Sequence of chain 1.C:
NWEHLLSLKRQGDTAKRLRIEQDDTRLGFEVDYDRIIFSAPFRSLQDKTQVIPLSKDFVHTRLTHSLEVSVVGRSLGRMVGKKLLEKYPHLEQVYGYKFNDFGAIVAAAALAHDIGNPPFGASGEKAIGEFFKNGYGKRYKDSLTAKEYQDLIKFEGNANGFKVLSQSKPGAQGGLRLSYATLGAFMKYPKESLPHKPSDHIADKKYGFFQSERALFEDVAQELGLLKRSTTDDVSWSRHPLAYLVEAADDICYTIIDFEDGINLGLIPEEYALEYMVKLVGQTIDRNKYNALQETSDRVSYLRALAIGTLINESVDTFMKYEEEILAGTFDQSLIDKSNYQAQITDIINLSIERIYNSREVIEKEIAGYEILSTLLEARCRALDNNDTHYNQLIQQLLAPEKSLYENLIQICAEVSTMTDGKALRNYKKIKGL

Binding-site contacts:
Ligand atom PG contacts residue LYS231 of chain 1.C at 4.1 Å.
Ligand atom O3G contacts residue TYR214 of chain 1.C at 3.6 Å.
Ligand atom C2' contacts residue VAL75 of chain 1.C at 3.8 Å (hydrophobic).
Ligand atom C2' contacts residue TYR382 of chain 1.C at 3.1 Å (hydrophobic).
Ligand atom O2G contacts residue LYS231 of chain 1.C at 3.3 Å (salt-bridge).
Ligand atom C4' contacts residue GLN74 of chain 1.C at 3.5 Å.
Ligand atom N1 contacts residue TYR382 of chain 1.C at 4.1 Å.
Ligand atom C2 contacts residue GLU391 of chain 1.C at 3.8 Å.
Ligand atom N7 contacts residue TYR382 of chain 1.C at 4.1 Å.
Ligand atom C2 contacts residue VAL75 of chain 1.C at 4.1 Å (hydrophobic).
Ligand atom O3' contacts residue GLN74 of chain 1.C at 3.1 Å (h-bond).
Ligand atom C6 contacts residue TYR382 of chain 1.C at 4.1 Å (hydrophobic).
Ligand atom N2 contacts residue VAL75 of chain 1.C at 3.1 Å (h-bond).
Ligand atom O2G contacts residue TYR214 of chain 1.C at 3.6 Å.
Ligand atom O5' contacts residue ARG87 of chain 1.C at 4.1 Å.
Ligand atom O1G contacts residue GLU181 of chain 1.C at 3.9 Å.
Ligand atom N2 contacts residue VAL387 of chain 1.C at 3.7 Å.
Ligand atom C2' contacts residue ASP283 of chain 1.C at 4.0 Å.
Ligand atom C3' contacts residue TYR279 of chain 1.C at 3.8 Å (hydrophobic).
Ligand atom O2B contacts residue ASP275 of chain 1.C at 3.7 Å.
Ligand atom N9 contacts residue TYR382 of chain 1.C at 4.1 Å.
Ligand atom O1A contacts residue ARG87 of chain 1.C at 4.1 Å.
Ligand atom O3' contacts residue TYR279 of chain 1.C at 3.5 Å.
Ligand atom O4' contacts residue GLN74 of chain 1.C at 3.9 Å.
Ligand atom C5 contacts residue TYR382 of chain 1.C at 4.0 Å (hydrophobic).
Ligand atom O3G contacts residue LYS213 of chain 1.C at 3.5 Å (salt-bridge).
Ligand atom O1G contacts residue LYS231 of chain 1.C at 3.6 Å.
Ligand atom C3' contacts residue GLN74 of chain 1.C at 3.9 Å.
Ligand atom N3 contacts residue TYR382 of chain 1.C at 4.2 Å.
Ligand atom O1G contacts residue ASN183 of chain 1.C at 4.0 Å.
Ligand atom O1A contacts residue ASP275 of chain 1.C at 3.9 Å.
Ligand atom C3' contacts residue TYR382 of chain 1.C at 3.9 Å (hydrophobic).
Ligand atom O2B contacts residue TYR279 of chain 1.C at 3.5 Å.
Ligand atom C3' contacts residue ASP283 of chain 1.C at 3.6 Å.
Ligand atom N2 contacts residue GLU391 of chain 1.C at 3.3 Å (salt-bridge).
Ligand atom O3' contacts residue VAL75 of chain 1.C at 3.9 Å.
Ligand atom C5' contacts residue GLN74 of chain 1.C at 4.1 Å.
Ligand atom N1 contacts residue GLU391 of chain 1.C at 3.5 Å (salt-bridge).
Ligand atom C1' contacts residue GLN74 of chain 1.C at 3.7 Å.
Ligand atom O3' contacts residue ASP283 of chain 1.C at 2.7 Å (salt-bridge).

The small molecule below binds the protein below.
Small molecule (SMILES): Nc1nc2c(ncn2[C@H]2C[C@H](O)[C@@H](CO[P](=O)(O)O[P](=O)(O)OP(=O)(O)O)O2)c(=O)[nH]1